A small-molecule ligand and the protein it binds are described below.
Small molecule (SMILES): CC1=C(CCC(=O)O)C2=Cc3c(CCC(=O)O)c(C)c4n3[Fe@]35n6c(c(C)c(CCC(=O)O)c6=CC1=[N+]23)=CC1=[N+]5C(=C4)C(C)=C1CCC(=O)O

Sequence of chain 1.D:
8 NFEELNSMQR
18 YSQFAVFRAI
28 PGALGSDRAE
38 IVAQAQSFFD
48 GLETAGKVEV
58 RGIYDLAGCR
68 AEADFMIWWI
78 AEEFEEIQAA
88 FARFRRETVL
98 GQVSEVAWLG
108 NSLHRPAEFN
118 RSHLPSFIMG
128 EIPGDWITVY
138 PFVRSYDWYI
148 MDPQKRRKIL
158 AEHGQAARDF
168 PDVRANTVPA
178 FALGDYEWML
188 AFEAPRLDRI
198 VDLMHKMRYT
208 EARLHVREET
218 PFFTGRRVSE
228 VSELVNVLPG

Binding-site contacts:
Ligand atom CMB contacts residue HIS120 of chain 1.D at 3.5 Å.
Ligand atom C1B contacts residue HIS120 of chain 1.D at 3.5 Å.
Ligand atom O2A contacts residue TRP145 of chain 1.D at 2.7 Å (h-bond).
Ligand atom C3C contacts residue ALA164 of chain 1.D at 3.4 Å (hydrophobic).
Ligand atom C3D contacts residue PHE189 of chain 1.D at 3.5 Å (hydrophobic).
Ligand atom C2B contacts residue HIS120 of chain 1.D at 3.4 Å.
Ligand atom ND contacts residue HIS160 of chain 1.D at 2.9 Å (h-bond).
Ligand atom C4D contacts residue HIS160 of chain 1.D at 3.3 Å.
Ligand atom CAC contacts residue ALA164 of chain 1.D at 3.6 Å (hydrophobic).
Ligand atom CGC contacts residue HIS120 of chain 1.D at 3.5 Å.
Ligand atom O1A contacts residue TRP145 of chain 1.D at 3.6 Å (h-bond).
Ligand atom CAB contacts residue HIS120 of chain 1.D at 3.2 Å.
Ligand atom C4B contacts residue HIS120 of chain 1.D at 3.3 Å.
Ligand atom CAC contacts residue ARG165 of chain 1.D at 3.4 Å.
Ligand atom CMD contacts residue MET201 of chain 1.D at 3.3 Å (hydrophobic).
Ligand atom O1D contacts residue PHE139 of chain 1.D at 3.4 Å.
Ligand atom CMA contacts residue ARG141 of chain 1.D at 3.5 Å.
Ligand atom CGD contacts residue ARG210 of chain 1.D at 3.5 Å.
Ligand atom CMD contacts residue PHE189 of chain 1.D at 3.2 Å (hydrophobic).
Ligand atom CGA contacts residue TRP145 of chain 1.D at 3.4 Å (hydrophobic).
Ligand atom NB contacts residue HIS160 of chain 1.D at 3.2 Å (h-bond).
Ligand atom CMC contacts residue ALA164 of chain 1.D at 3.2 Å (hydrophobic).
Ligand atom CHD contacts residue PHE189 of chain 1.D at 3.3 Å (hydrophobic).
Ligand atom NA contacts residue HIS160 of chain 1.D at 3.3 Å (h-bond).
Ligand atom O1A contacts residue ARG141 of chain 1.D at 2.6 Å (salt-bridge).
Ligand atom CBD contacts residue TYR137 of chain 1.D at 3.3 Å (hydrophobic).
Ligand atom NC contacts residue HIS160 of chain 1.D at 2.9 Å (h-bond).
Ligand atom O1D contacts residue ARG210 of chain 1.D at 3.0 Å (salt-bridge).
Ligand atom FE contacts residue HIS160 of chain 1.D at 2.2 Å.
Ligand atom C2A contacts residue ARG141 of chain 1.D at 3.5 Å.
Ligand atom O1C contacts residue HIS120 of chain 1.D at 2.9 Å (h-bond).
Ligand atom O2D contacts residue MET204 of chain 1.D at 3.3 Å.
Ligand atom C3B contacts residue HIS120 of chain 1.D at 3.2 Å.
Ligand atom CHA contacts residue HIS160 of chain 1.D at 3.5 Å.
Ligand atom O1B contacts residue ASN117 of chain 1.D at 3.2 Å (h-bond).
Ligand atom CAD contacts residue TYR137 of chain 1.D at 3.1 Å (hydrophobic).
Ligand atom C1D contacts residue PHE189 of chain 1.D at 3.4 Å (hydrophobic).
Ligand atom O2C contacts residue HIS120 of chain 1.D at 3.4 Å (h-bond).
Ligand atom CMA contacts residue PHE139 of chain 1.D at 3.3 Å (hydrophobic).
Ligand atom C2D contacts residue PHE189 of chain 1.D at 3.1 Å (hydrophobic).